Binding-site contacts:
Ligand atom N1F contacts residue NDP1 of chain 1.E at 3.6 Å.
Ligand atom N1 contacts residue NDP1 of chain 1.E at 3.6 Å (h-bond).
Ligand atom C2 contacts residue GLU34 of chain 1.B at 3.6 Å.
Ligand atom N1E contacts residue ALA14 of chain 1.B at 3.6 Å (h-bond).
Ligand atom C1H contacts residue NDP1 of chain 1.E at 3.4 Å.
Ligand atom N3 contacts residue GLU34 of chain 1.B at 2.8 Å (salt-bridge).
Ligand atom N1E contacts residue MET12 of chain 1.B at 3.6 Å.
Ligand atom N1F contacts residue PHE102 of chain 1.B at 3.2 Å (h-bond).
Ligand atom C5 contacts residue NDP1 of chain 1.E at 3.4 Å.
Ligand atom C1L contacts residue ASN53 of chain 1.B at 3.3 Å.
Ligand atom N1E contacts residue THR121 of chain 1.B at 3.6 Å.
Ligand atom N1 contacts residue ALA14 of chain 1.B at 3.6 Å.
Ligand atom N1F contacts residue TYR108 of chain 1.B at 3.5 Å (h-bond).
Ligand atom C1I contacts residue LEU27 of chain 1.B at 3.8 Å (hydrophobic).
Ligand atom C2 contacts residue VAL38 of chain 1.B at 3.3 Å (hydrophobic).
Ligand atom C2 contacts residue VAL13 of chain 1.B at 3.5 Å (hydrophobic).
Ligand atom N3 contacts residue ALA14 of chain 1.B at 3.5 Å.
Ligand atom N3 contacts residue VAL38 of chain 1.B at 3.4 Å.
Ligand atom C1I contacts residue ILE57 of chain 1.B at 3.5 Å (hydrophobic).
Ligand atom N1E contacts residue VAL13 of chain 1.B at 3.3 Å (h-bond).
Ligand atom C6 contacts residue MET12 of chain 1.B at 3.5 Å (hydrophobic).
Ligand atom C1K contacts residue GLU34 of chain 1.B at 3.6 Å.
Ligand atom C1A contacts residue NDP1 of chain 1.E at 3.8 Å.
Ligand atom C1A contacts residue LEU27 of chain 1.B at 3.6 Å (hydrophobic).
Ligand atom C2 contacts residue ALA14 of chain 1.B at 3.5 Å (hydrophobic).
Ligand atom C4 contacts residue GLU34 of chain 1.B at 3.7 Å.
Ligand atom N1F contacts residue MET12 of chain 1.B at 2.8 Å (h-bond).
Ligand atom N1 contacts residue VAL13 of chain 1.B at 3.3 Å.
Ligand atom C1B contacts residue ALA56 of chain 1.B at 3.9 Å (hydrophobic).
Ligand atom C1V contacts residue ILE57 of chain 1.B at 3.7 Å (hydrophobic).
Ligand atom C6 contacts residue NDP1 of chain 1.E at 3.2 Å.
Ligand atom N1 contacts residue MET12 of chain 1.B at 3.4 Å (h-bond).
Ligand atom N1E contacts residue VAL38 of chain 1.B at 3.3 Å.
Ligand atom N1E contacts residue GLU34 of chain 1.B at 2.8 Å (salt-bridge).
Ligand atom C4 contacts residue NDP1 of chain 1.E at 3.9 Å.
Ligand atom C1L contacts residue NDP1 of chain 1.E at 3.8 Å.
Ligand atom C1S contacts residue ILE57 of chain 1.B at 3.7 Å (hydrophobic).
Ligand atom C1G contacts residue NDP1 of chain 1.E at 3.3 Å.
Ligand atom C1B contacts residue ASN26 of chain 1.B at 3.4 Å.
Ligand atom C1A contacts residue TRP29 of chain 1.B at 3.7 Å (hydrophobic).

A protein and the small-molecule ligand that binds it are described below.
Small molecule (SMILES): CCc1nc(N)nc(N)c1C#CCc1cc(OC)c(OC)c(OC)c1

Sequence of chain 1.B:
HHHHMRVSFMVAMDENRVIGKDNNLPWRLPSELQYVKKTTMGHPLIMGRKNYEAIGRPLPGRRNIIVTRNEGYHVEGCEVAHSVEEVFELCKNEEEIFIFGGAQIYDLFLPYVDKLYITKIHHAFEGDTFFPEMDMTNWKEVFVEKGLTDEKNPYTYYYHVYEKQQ